The protein below binds the small molecule below.
Small molecule (SMILES): CC(=O)N[C@H]1[C@H](O[C@H]2[C@H](O)[C@@H](NC(C)=O)CO[C@@H]2CO)O[C@H](CO)[C@@H](O)[C@@H]1O

Sequence of chain 1.A:
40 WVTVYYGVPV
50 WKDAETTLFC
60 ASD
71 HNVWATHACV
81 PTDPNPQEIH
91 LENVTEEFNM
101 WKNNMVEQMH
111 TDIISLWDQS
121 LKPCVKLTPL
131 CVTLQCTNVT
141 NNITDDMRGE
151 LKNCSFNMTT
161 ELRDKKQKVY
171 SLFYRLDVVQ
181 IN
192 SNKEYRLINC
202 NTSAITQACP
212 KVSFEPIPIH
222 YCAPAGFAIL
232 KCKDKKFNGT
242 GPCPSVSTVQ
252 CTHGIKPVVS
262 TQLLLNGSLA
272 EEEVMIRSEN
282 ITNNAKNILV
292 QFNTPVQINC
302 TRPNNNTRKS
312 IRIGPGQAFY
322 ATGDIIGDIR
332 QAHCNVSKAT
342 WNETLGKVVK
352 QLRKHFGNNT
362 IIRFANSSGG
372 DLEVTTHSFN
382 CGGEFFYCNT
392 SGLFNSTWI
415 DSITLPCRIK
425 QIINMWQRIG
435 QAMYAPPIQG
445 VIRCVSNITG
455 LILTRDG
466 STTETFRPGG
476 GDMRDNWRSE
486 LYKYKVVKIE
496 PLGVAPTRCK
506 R

Binding-site contacts:
Ligand atom C3 contacts residue NAG1 of chain 1.U at 3.8 Å.
Ligand atom C8 contacts residue ASN390 of chain 1.A at 4.4 Å.
Ligand atom O6 contacts residue NAG1 of chain 1.V at 4.3 Å.
Ligand atom C2 contacts residue ASN390 of chain 1.A at 2.4 Å.
Ligand atom O7 contacts residue NAG1 of chain 1.U at 4.4 Å.
Ligand atom C7 contacts residue ASN390 of chain 1.A at 3.3 Å.
Ligand atom C1 contacts residue ASN390 of chain 1.A at 1.4 Å.
Ligand atom O5 contacts residue NAG1 of chain 1.U at 4.4 Å.
Ligand atom O6 contacts residue NAG1 of chain 1.U at 4.4 Å.
Ligand atom O7 contacts residue NAG1 of chain 1.V at 4.4 Å.
Ligand atom C5 contacts residue ASN390 of chain 1.A at 3.6 Å.
Ligand atom C5 contacts residue SER392 of chain 1.A at 3.5 Å.
Ligand atom C5 contacts residue NAG1 of chain 1.V at 4.5 Å.
Ligand atom O7 contacts residue ASN390 of chain 1.A at 3.5 Å (h-bond).
Ligand atom C6 contacts residue SER392 of chain 1.A at 4.1 Å.
Ligand atom C7 contacts residue NAG1 of chain 1.U at 3.7 Å.
Ligand atom C6 contacts residue NAG1 of chain 1.U at 4.2 Å.
Ligand atom C8 contacts residue NAG1 of chain 1.U at 3.5 Å.
Ligand atom C3 contacts residue ASN390 of chain 1.A at 3.6 Å.
Ligand atom O3 contacts residue NAG1 of chain 1.U at 3.9 Å.
Ligand atom C8 contacts residue NAG1 of chain 1.V at 3.8 Å.
Ligand atom C6 contacts residue NAG1 of chain 1.V at 4.0 Å.
Ligand atom N2 contacts residue NAG1 of chain 1.U at 3.0 Å (h-bond).
Ligand atom O5 contacts residue ASN390 of chain 1.A at 2.4 Å (h-bond).
Ligand atom C4 contacts residue ASN390 of chain 1.A at 4.2 Å.
Ligand atom C1 contacts residue NAG1 of chain 1.U at 4.4 Å.
Ligand atom O6 contacts residue SER392 of chain 1.A at 4.2 Å.
Ligand atom O5 contacts residue SER392 of chain 1.A at 3.4 Å (h-bond).
Ligand atom N2 contacts residue ASN390 of chain 1.A at 2.8 Å (h-bond).
Ligand atom C1 contacts residue SER392 of chain 1.A at 3.4 Å.
Ligand atom C2 contacts residue NAG1 of chain 1.U at 3.9 Å.